Binding-site contacts:
Ligand atom C7 contacts residue ASN467 of chain 1.C at 3.4 Å.
Ligand atom C2 contacts residue GLN306 of chain 1.C at 4.2 Å.
Ligand atom C2 contacts residue THR333 of chain 1.C at 4.2 Å.
Ligand atom C6 contacts residue ASP335 of chain 1.C at 3.4 Å.
Ligand atom C2 contacts residue MAN1 of chain 1.FC at 4.0 Å.
Ligand atom C8 contacts residue ASN467 of chain 1.C at 3.2 Å.
Ligand atom O3 contacts residue THR333 of chain 1.C at 4.4 Å.
Ligand atom C3 contacts residue ASN467 of chain 1.C at 3.8 Å.
Ligand atom N2 contacts residue ASN467 of chain 1.C at 3.0 Å (h-bond).
Ligand atom O6 contacts residue MAN1 of chain 1.FC at 4.3 Å.
Ligand atom C2 contacts residue ASN467 of chain 1.C at 2.6 Å.
Ligand atom O6 contacts residue ASP335 of chain 1.C at 2.5 Å (salt-bridge).
Ligand atom C7 contacts residue GLN306 of chain 1.C at 3.6 Å.
Ligand atom O5 contacts residue ASN467 of chain 1.C at 2.3 Å (h-bond).
Ligand atom O6 contacts residue ARG428 of chain 1.C at 2.8 Å (salt-bridge).
Ligand atom O5 contacts residue ASP335 of chain 1.C at 3.2 Å (salt-bridge).
Ligand atom O7 contacts residue PHE304 of chain 1.C at 4.1 Å.
Ligand atom N2 contacts residue GLN306 of chain 1.C at 3.1 Å (h-bond).
Ligand atom C3 contacts residue THR333 of chain 1.C at 3.6 Å.
Ligand atom C1 contacts residue THR333 of chain 1.C at 4.2 Å.
Ligand atom O2 contacts residue MAN1 of chain 1.FC at 3.6 Å (h-bond).
Ligand atom C5 contacts residue THR333 of chain 1.C at 4.5 Å.
Ligand atom C4 contacts residue ASN467 of chain 1.C at 4.2 Å.
Ligand atom O4 contacts residue MAN1 of chain 1.FC at 3.9 Å.
Ligand atom C5 contacts residue ASP335 of chain 1.C at 3.2 Å.
Ligand atom C5 contacts residue ASN467 of chain 1.C at 3.6 Å.
Ligand atom N2 contacts residue THR333 of chain 1.C at 4.1 Å.
Ligand atom C3 contacts residue MAN1 of chain 1.FC at 4.0 Å.
Ligand atom O7 contacts residue ASN467 of chain 1.C at 4.0 Å.
Ligand atom C1 contacts residue ASN467 of chain 1.C at 1.4 Å.
Ligand atom C4 contacts residue THR333 of chain 1.C at 4.5 Å.
Ligand atom C1 contacts residue GLN306 of chain 1.C at 4.4 Å.
Ligand atom C1 contacts residue ASP335 of chain 1.C at 3.3 Å.
Ligand atom O7 contacts residue GLN306 of chain 1.C at 3.5 Å (h-bond).
Ligand atom C6 contacts residue ARG428 of chain 1.C at 4.0 Å.
Ligand atom O3 contacts residue MAN1 of chain 1.FC at 3.2 Å.

This small molecule binds to this protein.
Small molecule (SMILES): CC(=O)N[C@H]1[C@H](O[C@H]2[C@H](O)[C@@H](NC(C)=O)CO[C@@H]2CO)O[C@H](CO)[C@@H](O[C@@H]2O[C@H](CO[C@H]3O[C@H](CO)[C@@H](O)[C@H](O)[C@@H]3O)[C@@H](O)[C@H](O)[C@@H]2O)[C@@H]1O

Sequence of chain 1.C:
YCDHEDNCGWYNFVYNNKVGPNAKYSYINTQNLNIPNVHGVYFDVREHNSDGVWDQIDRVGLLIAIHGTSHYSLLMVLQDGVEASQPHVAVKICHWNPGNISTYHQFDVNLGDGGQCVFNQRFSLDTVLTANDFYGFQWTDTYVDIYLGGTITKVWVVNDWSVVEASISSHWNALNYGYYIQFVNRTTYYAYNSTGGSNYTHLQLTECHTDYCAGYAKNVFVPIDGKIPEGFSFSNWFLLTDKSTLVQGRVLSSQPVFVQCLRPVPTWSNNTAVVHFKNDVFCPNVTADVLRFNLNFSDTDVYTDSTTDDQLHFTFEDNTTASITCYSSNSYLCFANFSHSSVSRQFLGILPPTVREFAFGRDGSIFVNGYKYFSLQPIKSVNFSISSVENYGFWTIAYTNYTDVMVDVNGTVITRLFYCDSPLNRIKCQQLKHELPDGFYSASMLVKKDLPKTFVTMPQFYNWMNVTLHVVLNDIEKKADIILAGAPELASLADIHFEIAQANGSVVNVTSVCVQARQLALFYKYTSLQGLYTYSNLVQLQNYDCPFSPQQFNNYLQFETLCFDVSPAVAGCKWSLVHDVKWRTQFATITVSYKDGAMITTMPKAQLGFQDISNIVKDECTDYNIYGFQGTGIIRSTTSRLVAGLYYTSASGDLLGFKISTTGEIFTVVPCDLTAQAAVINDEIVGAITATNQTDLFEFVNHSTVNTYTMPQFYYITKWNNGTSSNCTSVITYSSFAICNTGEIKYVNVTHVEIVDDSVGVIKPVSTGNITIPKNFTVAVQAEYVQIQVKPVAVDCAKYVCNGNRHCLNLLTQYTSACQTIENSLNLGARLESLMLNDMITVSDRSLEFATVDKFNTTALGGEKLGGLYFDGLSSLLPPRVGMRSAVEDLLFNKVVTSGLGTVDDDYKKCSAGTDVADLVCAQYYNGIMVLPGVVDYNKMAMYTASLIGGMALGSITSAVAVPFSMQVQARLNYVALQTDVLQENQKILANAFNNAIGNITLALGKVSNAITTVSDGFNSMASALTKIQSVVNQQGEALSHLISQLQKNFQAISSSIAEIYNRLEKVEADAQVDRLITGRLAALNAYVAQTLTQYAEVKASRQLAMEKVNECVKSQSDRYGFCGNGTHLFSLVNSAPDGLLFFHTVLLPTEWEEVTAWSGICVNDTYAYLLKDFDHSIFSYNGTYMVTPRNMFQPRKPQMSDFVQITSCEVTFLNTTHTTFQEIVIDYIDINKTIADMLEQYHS